Binding-site contacts:
Ligand atom C4 contacts residue TYR475 of chain 1.A at 4.0 Å (hydrophobic).
Ligand atom C5 contacts residue ASN479 of chain 1.A at 3.5 Å.
Ligand atom O7 contacts residue ASN479 of chain 1.A at 3.6 Å (h-bond).
Ligand atom C7 contacts residue ASN477 of chain 1.A at 4.5 Å.
Ligand atom C1 contacts residue TYR475 of chain 1.A at 4.3 Å (hydrophobic).
Ligand atom C7 contacts residue TYR475 of chain 1.A at 4.2 Å (hydrophobic).
Ligand atom O7 contacts residue ASN477 of chain 1.A at 3.5 Å.
Ligand atom N2 contacts residue ASN479 of chain 1.A at 3.0 Å (h-bond).
Ligand atom C7 contacts residue ASN479 of chain 1.A at 3.5 Å.
Ligand atom O5 contacts residue ASN479 of chain 1.A at 2.3 Å (h-bond).
Ligand atom C3 contacts residue ASN479 of chain 1.A at 3.9 Å.
Ligand atom N2 contacts residue TYR475 of chain 1.A at 4.5 Å.
Ligand atom C3 contacts residue TYR475 of chain 1.A at 4.3 Å (hydrophobic).
Ligand atom O6 contacts residue ASN479 of chain 1.A at 4.5 Å.
Ligand atom O3 contacts residue TYR475 of chain 1.A at 3.2 Å.
Ligand atom C1 contacts residue ASN479 of chain 1.A at 1.5 Å.
Ligand atom O6 contacts residue ASN471 of chain 1.A at 4.5 Å.
Ligand atom C4 contacts residue ASN479 of chain 1.A at 4.3 Å.
Ligand atom C2 contacts residue ASN479 of chain 1.A at 2.6 Å.
Ligand atom C2 contacts residue TYR475 of chain 1.A at 4.0 Å (hydrophobic).
Ligand atom O5 contacts residue TYR475 of chain 1.A at 3.9 Å.
Ligand atom O6 contacts residue THR481 of chain 1.A at 4.3 Å.
Ligand atom O6 contacts residue GLU480 of chain 1.A at 3.6 Å (salt-bridge).
Ligand atom O7 contacts residue TYR475 of chain 1.A at 3.7 Å.

Sequence of chain 1.A:
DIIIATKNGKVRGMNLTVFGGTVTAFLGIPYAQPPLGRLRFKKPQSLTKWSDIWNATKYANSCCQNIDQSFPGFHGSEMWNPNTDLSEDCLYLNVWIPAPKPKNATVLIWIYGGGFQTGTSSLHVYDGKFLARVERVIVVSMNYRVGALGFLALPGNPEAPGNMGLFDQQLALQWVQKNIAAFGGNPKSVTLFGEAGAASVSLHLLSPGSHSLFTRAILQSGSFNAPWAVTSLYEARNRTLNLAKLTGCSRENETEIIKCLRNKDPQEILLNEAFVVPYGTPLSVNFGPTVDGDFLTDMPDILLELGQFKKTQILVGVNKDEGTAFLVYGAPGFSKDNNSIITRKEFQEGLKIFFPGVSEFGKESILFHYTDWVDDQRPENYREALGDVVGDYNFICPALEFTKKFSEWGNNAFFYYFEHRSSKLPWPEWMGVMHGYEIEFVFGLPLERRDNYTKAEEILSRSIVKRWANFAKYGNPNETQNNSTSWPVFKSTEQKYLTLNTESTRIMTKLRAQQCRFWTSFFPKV

A protein and the small-molecule ligand that binds it are described below.
Small molecule (SMILES): CC(=O)N[C@H]1[C@H](O[C@H]2[C@H](O)[C@@H](NC(C)=O)CO[C@@H]2CO)O[C@H](CO)[C@@H](O)[C@@H]1O